Sequence of chain 1.D:
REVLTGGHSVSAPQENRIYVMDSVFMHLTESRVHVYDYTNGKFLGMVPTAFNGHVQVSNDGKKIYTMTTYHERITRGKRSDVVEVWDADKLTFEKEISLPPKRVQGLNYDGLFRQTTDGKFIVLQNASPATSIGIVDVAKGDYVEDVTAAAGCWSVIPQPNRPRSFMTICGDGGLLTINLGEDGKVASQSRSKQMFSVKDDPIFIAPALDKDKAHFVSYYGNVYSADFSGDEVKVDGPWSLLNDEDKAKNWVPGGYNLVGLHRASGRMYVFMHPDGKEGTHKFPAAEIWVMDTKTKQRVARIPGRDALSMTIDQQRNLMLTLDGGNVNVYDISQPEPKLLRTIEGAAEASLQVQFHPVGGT

A small-molecule ligand and the protein it binds are described below.
Small molecule (SMILES): NC(=O)Cc1c[nH]c2ccccc12

Binding-site contacts:
Ligand atom NE1 contacts residue PHE26 of chain 1.D at 3.8 Å.
Ligand atom CA contacts residue ASP81 of chain 1.A at 3.5 Å.
Ligand atom CD1 contacts residue PHE26 of chain 1.D at 3.7 Å (hydrophobic).
Ligand atom CE3 contacts residue PHE122 of chain 1.A at 3.8 Å (hydrophobic).
Ligand atom O1 contacts residue THR125 of chain 1.A at 2.7 Å (h-bond).
Ligand atom CB contacts residue PHE122 of chain 1.A at 3.2 Å (hydrophobic).
Ligand atom N contacts residue VAL111 of chain 1.A at 3.4 Å (h-bond).
Ligand atom O1 contacts residue TRQ62 of chain 1.A at 3.0 Å.
Ligand atom CH2 contacts residue ASN112 of chain 1.A at 3.8 Å.
Ligand atom CD2 contacts residue PHE26 of chain 1.D at 3.6 Å (hydrophobic).
Ligand atom CA contacts residue THR125 of chain 1.A at 3.6 Å.
Ligand atom CZ2 contacts residue LEU108 of chain 1.D at 4.0 Å (hydrophobic).
Ligand atom CH2 contacts residue LEU29 of chain 1.D at 4.0 Å (hydrophobic).
Ligand atom CG contacts residue PHE26 of chain 1.D at 3.6 Å (hydrophobic).
Ligand atom CZ3 contacts residue ASN112 of chain 1.A at 3.2 Å.
Ligand atom CB contacts residue GLY38 of chain 1.A at 3.8 Å.
Ligand atom O1 contacts residue ASP81 of chain 1.A at 2.5 Å (salt-bridge).
Ligand atom CE3 contacts residue PHE26 of chain 1.D at 4.1 Å (hydrophobic).
Ligand atom CE3 contacts residue ASN112 of chain 1.A at 3.6 Å.
Ligand atom CB contacts residue THR125 of chain 1.A at 4.0 Å.
Ligand atom CG contacts residue ASP37 of chain 1.A at 3.3 Å.
Ligand atom NE1 contacts residue ASP37 of chain 1.A at 3.3 Å (salt-bridge).
Ligand atom CE2 contacts residue PHE26 of chain 1.D at 3.5 Å (hydrophobic).
Ligand atom CA contacts residue PHE122 of chain 1.A at 3.7 Å (hydrophobic).
Ligand atom CD1 contacts residue ASN109 of chain 1.A at 3.9 Å.
Ligand atom CZ2 contacts residue PHE26 of chain 1.D at 3.8 Å (hydrophobic).
Ligand atom CZ2 contacts residue GLY107 of chain 1.D at 3.9 Å.
Ligand atom CB contacts residue TRQ62 of chain 1.A at 3.9 Å.
Ligand atom N contacts residue ASP81 of chain 1.A at 3.9 Å.
Ligand atom CA contacts residue ASP37 of chain 1.A at 2.8 Å.
Ligand atom N contacts residue TRQ62 of chain 1.A at 1.4 Å.
Ligand atom NE1 contacts residue LEU108 of chain 1.D at 3.9 Å.
Ligand atom CA contacts residue TRQ62 of chain 1.A at 2.6 Å.
Ligand atom CD1 contacts residue ASP37 of chain 1.A at 3.1 Å.
Ligand atom N contacts residue ASP37 of chain 1.A at 3.2 Å (salt-bridge).
Ligand atom O1 contacts residue PHE122 of chain 1.A at 3.2 Å.
Ligand atom O1 contacts residue ASP37 of chain 1.A at 3.3 Å (salt-bridge).
Ligand atom CH2 contacts residue GLY107 of chain 1.D at 4.0 Å.
Ligand atom CZ3 contacts residue LEU29 of chain 1.D at 4.0 Å (hydrophobic).
Ligand atom CB contacts residue ASP37 of chain 1.A at 2.7 Å.

Sequence of chain 1.A:
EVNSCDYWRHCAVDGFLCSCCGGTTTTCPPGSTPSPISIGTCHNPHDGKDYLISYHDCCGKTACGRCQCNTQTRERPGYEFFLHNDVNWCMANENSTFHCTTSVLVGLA